Sequence of chain 1.A:
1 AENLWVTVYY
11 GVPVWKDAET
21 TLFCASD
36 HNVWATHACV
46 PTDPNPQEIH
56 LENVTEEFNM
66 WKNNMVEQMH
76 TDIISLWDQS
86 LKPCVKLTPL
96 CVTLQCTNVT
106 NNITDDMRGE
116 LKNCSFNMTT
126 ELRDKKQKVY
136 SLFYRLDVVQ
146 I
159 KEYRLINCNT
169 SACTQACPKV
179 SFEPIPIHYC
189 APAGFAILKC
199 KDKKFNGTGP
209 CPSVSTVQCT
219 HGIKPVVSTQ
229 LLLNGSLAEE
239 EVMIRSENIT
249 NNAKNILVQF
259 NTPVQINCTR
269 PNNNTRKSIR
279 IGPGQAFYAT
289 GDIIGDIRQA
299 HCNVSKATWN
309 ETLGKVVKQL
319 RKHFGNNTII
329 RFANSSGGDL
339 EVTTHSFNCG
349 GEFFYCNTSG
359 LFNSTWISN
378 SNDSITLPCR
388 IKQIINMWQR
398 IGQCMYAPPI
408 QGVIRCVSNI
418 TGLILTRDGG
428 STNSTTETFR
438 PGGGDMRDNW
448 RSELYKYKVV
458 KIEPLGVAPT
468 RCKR

Binding-site contacts:
Ligand atom O7 contacts residue ASN271 of chain 1.A at 3.4 Å (h-bond).
Ligand atom N2 contacts residue ASN271 of chain 1.A at 2.9 Å (h-bond).
Ligand atom C1 contacts residue ILE292 of chain 1.A at 4.3 Å (hydrophobic).
Ligand atom C5 contacts residue ASN271 of chain 1.A at 3.7 Å.
Ligand atom C8 contacts residue VAL410 of chain 1.A at 3.7 Å (hydrophobic).
Ligand atom C1 contacts residue ASN271 of chain 1.A at 1.4 Å.
Ligand atom C6 contacts residue ILE292 of chain 1.A at 3.8 Å (hydrophobic).
Ligand atom C2 contacts residue ASN271 of chain 1.A at 2.5 Å.
Ligand atom C5 contacts residue ILE292 of chain 1.A at 4.1 Å (hydrophobic).
Ligand atom C8 contacts residue ASN271 of chain 1.A at 4.5 Å.
Ligand atom O6 contacts residue ILE292 of chain 1.A at 3.9 Å.
Ligand atom C7 contacts residue ASN271 of chain 1.A at 3.3 Å.
Ligand atom O5 contacts residue ILE292 of chain 1.A at 3.5 Å.
Ligand atom C3 contacts residue ASN271 of chain 1.A at 3.8 Å.
Ligand atom C4 contacts residue ASN271 of chain 1.A at 4.2 Å.
Ligand atom O5 contacts residue ASN271 of chain 1.A at 2.4 Å (h-bond).

A protein and the small-molecule ligand that binds it are described below.
Small molecule (SMILES): CC(=O)N[C@@H]1[C@@H](O)[C@H](O)[C@@H](CO)O[C@H]1O